Binding-site contacts:
Ligand atom O7 contacts residue NAG1 of chain 1.D at 2.4 Å (h-bond).
Ligand atom O5 contacts residue ILE102 of chain 1.A at 4.0 Å.
Ligand atom C5 contacts residue ILE105 of chain 1.A at 4.4 Å (hydrophobic).
Ligand atom C1 contacts residue NAG1 of chain 1.D at 2.3 Å.
Ligand atom C5 contacts residue NAG1 of chain 1.D at 4.3 Å.
Ligand atom C7 contacts residue NAG1 of chain 1.D at 3.2 Å.
Ligand atom C2 contacts residue NAG1 of chain 1.D at 3.1 Å.
Ligand atom N2 contacts residue NAG1 of chain 1.D at 3.5 Å (h-bond).
Ligand atom O1 contacts residue TYR101 of chain 1.A at 3.5 Å.
Ligand atom O6 contacts residue ILE105 of chain 1.A at 4.4 Å.
Ligand atom O1 contacts residue ILE102 of chain 1.A at 4.2 Å.
Ligand atom C8 contacts residue LEU82 of chain 1.A at 4.0 Å (hydrophobic).
Ligand atom C2 contacts residue THR83 of chain 1.A at 3.9 Å.
Ligand atom C1 contacts residue THR83 of chain 1.A at 4.2 Å.
Ligand atom O1 contacts residue NAG1 of chain 1.D at 2.9 Å.
Ligand atom C3 contacts residue THR83 of chain 1.A at 4.3 Å.
Ligand atom O7 contacts residue THR83 of chain 1.A at 4.2 Å.
Ligand atom O5 contacts residue NAG1 of chain 1.D at 3.0 Å (h-bond).
Ligand atom C5 contacts residue TYR101 of chain 1.A at 4.4 Å (hydrophobic).
Ligand atom N2 contacts residue THR83 of chain 1.A at 2.8 Å (h-bond).
Ligand atom C8 contacts residue THR83 of chain 1.A at 2.9 Å.
Ligand atom O1 contacts residue THR83 of chain 1.A at 3.5 Å (h-bond).
Ligand atom C7 contacts residue THR83 of chain 1.A at 3.1 Å.
Ligand atom C8 contacts residue NAG1 of chain 1.D at 4.2 Å.
Ligand atom O6 contacts residue ILE102 of chain 1.A at 4.0 Å.
Ligand atom C6 contacts residue ILE105 of chain 1.A at 3.9 Å (hydrophobic).

The protein below binds the small molecule below.
Small molecule (SMILES): CC(=O)N[C@@H]1[C@@H](O)[C@H](O)[C@@H](CO)O[C@@H]1O

Sequence of chain 1.A:
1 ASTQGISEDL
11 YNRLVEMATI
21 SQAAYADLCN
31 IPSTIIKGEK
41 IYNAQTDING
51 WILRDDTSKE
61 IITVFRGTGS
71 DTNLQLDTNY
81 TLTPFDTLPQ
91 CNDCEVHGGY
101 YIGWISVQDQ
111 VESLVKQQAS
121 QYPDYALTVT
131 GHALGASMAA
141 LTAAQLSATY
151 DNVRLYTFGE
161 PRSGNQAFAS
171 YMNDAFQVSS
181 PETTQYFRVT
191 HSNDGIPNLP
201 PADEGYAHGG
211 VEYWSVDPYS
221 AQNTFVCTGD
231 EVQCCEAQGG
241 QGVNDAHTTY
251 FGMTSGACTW